Sequence of chain 40.A:
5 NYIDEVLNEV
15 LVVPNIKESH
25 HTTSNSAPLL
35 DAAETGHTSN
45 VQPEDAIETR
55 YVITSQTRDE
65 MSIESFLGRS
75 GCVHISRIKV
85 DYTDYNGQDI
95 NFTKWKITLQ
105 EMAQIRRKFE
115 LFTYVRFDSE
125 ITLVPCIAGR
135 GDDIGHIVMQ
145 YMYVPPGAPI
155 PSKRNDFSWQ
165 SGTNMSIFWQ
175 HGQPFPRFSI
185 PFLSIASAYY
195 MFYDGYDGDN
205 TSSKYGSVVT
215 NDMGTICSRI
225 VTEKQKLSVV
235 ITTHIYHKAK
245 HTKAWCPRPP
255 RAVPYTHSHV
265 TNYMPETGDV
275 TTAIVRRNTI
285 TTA

The protein below binds the small molecule below.
Small molecule (SMILES): Cc1cc(CCCOc2c(Cl)cc(C3=NCCO3)cc2Cl)on1

Binding-site contacts:
Ligand atom C3 contacts residue LEU103 of chain 40.A at 4.3 Å (hydrophobic).
Ligand atom C2B contacts residue TYR147 of chain 40.A at 3.4 Å (hydrophobic).
Ligand atom C1B contacts residue ILE125 of chain 40.A at 3.6 Å (hydrophobic).
Ligand atom C3C contacts residue ILE101 of chain 40.A at 3.8 Å (hydrophobic).
Ligand atom N2 contacts residue MET217 of chain 40.A at 3.1 Å (h-bond).
Ligand atom C4A contacts residue TYR145 of chain 40.A at 3.7 Å (hydrophobic).
Ligand atom C5A contacts residue TYR145 of chain 40.A at 3.7 Å (hydrophobic).
Ligand atom CL2 contacts residue ILE184 of chain 40.A at 4.2 Å.
Ligand atom C5B contacts residue ILE220 of chain 40.A at 4.3 Å (hydrophobic).
Ligand atom N3A contacts residue PHE182 of chain 40.A at 4.1 Å.
Ligand atom C5B contacts residue ILE125 of chain 40.A at 3.5 Å (hydrophobic).
Ligand atom C4B contacts residue ILE220 of chain 40.A at 4.2 Å (hydrophobic).
Ligand atom C3B contacts residue ILE125 of chain 40.A at 4.3 Å (hydrophobic).
Ligand atom N3A contacts residue TYR147 of chain 40.A at 4.1 Å.
Ligand atom CL1 contacts residue ILE239 of chain 40.A at 4.0 Å.
Ligand atom C2C contacts residue MET217 of chain 40.A at 3.9 Å (hydrophobic).
Ligand atom C4B contacts residue ILE125 of chain 40.A at 4.0 Å (hydrophobic).
Ligand atom C4A contacts residue MET146 of chain 40.A at 4.0 Å (hydrophobic).
Ligand atom C31 contacts residue MET195 of chain 40.A at 3.9 Å (hydrophobic).
Ligand atom O1 contacts residue MET217 of chain 40.A at 2.7 Å (h-bond).
Ligand atom C3 contacts residue MET217 of chain 40.A at 4.2 Å (hydrophobic).
Ligand atom CL2 contacts residue TYR147 of chain 40.A at 2.4 Å.
Ligand atom C5A contacts residue LEU127 of chain 40.A at 3.8 Å (hydrophobic).
Ligand atom C5 contacts residue MET217 of chain 40.A at 3.8 Å (hydrophobic).
Ligand atom C31 contacts residue LEU103 of chain 40.A at 4.1 Å (hydrophobic).
Ligand atom C2A contacts residue PHE182 of chain 40.A at 4.1 Å (hydrophobic).
Ligand atom C6B contacts residue ILE125 of chain 40.A at 3.3 Å (hydrophobic).
Ligand atom C3B contacts residue TYR147 of chain 40.A at 3.3 Å (hydrophobic).
Ligand atom C2B contacts residue ILE184 of chain 40.A at 4.1 Å (hydrophobic).
Ligand atom C2C contacts residue ILE101 of chain 40.A at 4.2 Å (hydrophobic).
Ligand atom C4 contacts residue LEU103 of chain 40.A at 3.6 Å (hydrophobic).
Ligand atom CL2 contacts residue LEU187 of chain 40.A at 3.9 Å.
Ligand atom CL1 contacts residue ILE125 of chain 40.A at 3.7 Å.
Ligand atom O1B contacts residue ILE125 of chain 40.A at 4.1 Å.
Ligand atom N2 contacts residue ASN215 of chain 40.A at 3.9 Å.
Ligand atom N3A contacts residue ILE220 of chain 40.A at 4.3 Å.
Ligand atom O1A contacts residue LEU127 of chain 40.A at 4.1 Å.
Ligand atom O1A contacts residue ILE239 of chain 40.A at 4.3 Å.
Ligand atom C2A contacts residue ILE220 of chain 40.A at 4.1 Å (hydrophobic).
Ligand atom C2B contacts residue ILE125 of chain 40.A at 4.1 Å (hydrophobic).